Binding-site contacts:
Ligand atom CAC contacts residue LEU460 of chain 1.A at 4.0 Å (hydrophobic).
Ligand atom CAX contacts residue ARG470 of chain 1.A at 3.4 Å.
Ligand atom CAN contacts residue ALA561 of chain 1.B at 3.8 Å (hydrophobic).
Ligand atom CAA contacts residue PHE456 of chain 1.A at 3.7 Å (hydrophobic).
Ligand atom CAL contacts residue ILE480 of chain 1.A at 3.9 Å (hydrophobic).
Ligand atom CAB contacts residue PHE456 of chain 1.A at 3.9 Å (hydrophobic).
Ligand atom OAW contacts residue GLN483 of chain 1.A at 3.5 Å.
Ligand atom OAF contacts residue ILE480 of chain 1.A at 3.6 Å.
Ligand atom CAY contacts residue GLN483 of chain 1.A at 3.9 Å.
Ligand atom CAL contacts residue GLN483 of chain 1.A at 3.4 Å.
Ligand atom OAG contacts residue PRO424 of chain 1.A at 3.5 Å.
Ligand atom CAB contacts residue VAL459 of chain 1.A at 4.0 Å (hydrophobic).
Ligand atom OAH contacts residue ARG470 of chain 1.A at 3.2 Å (salt-bridge).
Ligand atom CAD contacts residue PHE487 of chain 1.A at 3.9 Å (hydrophobic).
Ligand atom CAB contacts residue MET554 of chain 1.B at 4.1 Å (hydrophobic).
Ligand atom OAF contacts residue ARG470 of chain 1.A at 3.2 Å (salt-bridge).
Ligand atom CAY contacts residue THR479 of chain 1.A at 3.9 Å.
Ligand atom CAE contacts residue ILE565 of chain 1.B at 4.0 Å (hydrophobic).
Ligand atom CAU contacts residue PCW1 of chain 1.H at 4.0 Å.
Ligand atom CAM contacts residue ILE480 of chain 1.A at 4.0 Å (hydrophobic).
Ligand atom CAA contacts residue ALA561 of chain 1.B at 4.1 Å (hydrophobic).
Ligand atom CAC contacts residue PCW1 of chain 1.H at 4.0 Å.
Ligand atom CAR contacts residue PRO424 of chain 1.A at 3.9 Å (hydrophobic).
Ligand atom CAY contacts residue PHE425 of chain 1.A at 3.8 Å (hydrophobic).
Ligand atom CAM contacts residue THR479 of chain 1.A at 3.5 Å.
Ligand atom CAA contacts residue PCW1 of chain 1.X at 3.8 Å.
Ligand atom CAA contacts residue ILE557 of chain 1.B at 4.1 Å (hydrophobic).
Ligand atom CAU contacts residue LEU428 of chain 1.A at 4.1 Å (hydrophobic).
Ligand atom OAG contacts residue PHE425 of chain 1.A at 3.2 Å.
Ligand atom OAF contacts residue GLN596 of chain 1.A at 3.2 Å (h-bond).
Ligand atom CAB contacts residue SER455 of chain 1.A at 3.6 Å.
Ligand atom CAM contacts residue GLN483 of chain 1.A at 3.3 Å.
Ligand atom CAD contacts residue ILE486 of chain 1.A at 3.4 Å (hydrophobic).
Ligand atom CAN contacts residue VAL459 of chain 1.A at 3.7 Å (hydrophobic).
Ligand atom CAV contacts residue THR479 of chain 1.A at 3.9 Å.
Ligand atom CBA contacts residue ALA561 of chain 1.B at 3.9 Å (hydrophobic).
Ligand atom CBF contacts residue LEU428 of chain 1.A at 3.9 Å (hydrophobic).
Ligand atom CBC contacts residue PHE425 of chain 1.A at 3.9 Å (hydrophobic).
Ligand atom OAW contacts residue THR479 of chain 1.A at 3.4 Å (h-bond).
Ligand atom CAB contacts residue THR558 of chain 1.B at 3.9 Å.

A small-molecule ligand and the protein it binds are described below.
Small molecule (SMILES): CC(C)CCC[C@@H](C)[C@H]1CC[C@H]2[C@@H]3CC=C4C[C@@H](OC(=O)CCC(=O)O)CC[C@]4(C)[C@H]3CC[C@]12C

Sequence of chain 1.A:
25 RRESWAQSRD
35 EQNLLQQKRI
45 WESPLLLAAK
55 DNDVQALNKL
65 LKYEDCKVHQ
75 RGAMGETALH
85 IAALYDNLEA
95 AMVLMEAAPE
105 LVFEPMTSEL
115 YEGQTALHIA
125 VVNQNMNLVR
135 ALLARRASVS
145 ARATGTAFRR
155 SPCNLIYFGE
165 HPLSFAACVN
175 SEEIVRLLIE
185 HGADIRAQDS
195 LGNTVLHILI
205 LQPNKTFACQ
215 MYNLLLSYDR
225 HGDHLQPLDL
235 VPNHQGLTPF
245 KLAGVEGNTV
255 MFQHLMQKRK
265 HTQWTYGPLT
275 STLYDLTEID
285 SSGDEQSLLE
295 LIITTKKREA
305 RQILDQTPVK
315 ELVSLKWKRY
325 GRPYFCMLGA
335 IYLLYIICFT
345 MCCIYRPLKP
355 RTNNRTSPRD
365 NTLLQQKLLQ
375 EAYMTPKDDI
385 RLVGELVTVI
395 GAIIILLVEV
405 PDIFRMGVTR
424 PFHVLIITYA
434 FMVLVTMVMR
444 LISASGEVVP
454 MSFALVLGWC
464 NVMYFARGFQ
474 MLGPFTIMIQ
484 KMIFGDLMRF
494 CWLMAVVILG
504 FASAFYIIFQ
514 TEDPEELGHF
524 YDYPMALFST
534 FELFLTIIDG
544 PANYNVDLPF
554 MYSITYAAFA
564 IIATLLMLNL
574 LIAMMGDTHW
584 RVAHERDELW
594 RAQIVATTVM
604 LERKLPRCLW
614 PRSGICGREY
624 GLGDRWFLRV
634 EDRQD

Sequence of chain 1.B:
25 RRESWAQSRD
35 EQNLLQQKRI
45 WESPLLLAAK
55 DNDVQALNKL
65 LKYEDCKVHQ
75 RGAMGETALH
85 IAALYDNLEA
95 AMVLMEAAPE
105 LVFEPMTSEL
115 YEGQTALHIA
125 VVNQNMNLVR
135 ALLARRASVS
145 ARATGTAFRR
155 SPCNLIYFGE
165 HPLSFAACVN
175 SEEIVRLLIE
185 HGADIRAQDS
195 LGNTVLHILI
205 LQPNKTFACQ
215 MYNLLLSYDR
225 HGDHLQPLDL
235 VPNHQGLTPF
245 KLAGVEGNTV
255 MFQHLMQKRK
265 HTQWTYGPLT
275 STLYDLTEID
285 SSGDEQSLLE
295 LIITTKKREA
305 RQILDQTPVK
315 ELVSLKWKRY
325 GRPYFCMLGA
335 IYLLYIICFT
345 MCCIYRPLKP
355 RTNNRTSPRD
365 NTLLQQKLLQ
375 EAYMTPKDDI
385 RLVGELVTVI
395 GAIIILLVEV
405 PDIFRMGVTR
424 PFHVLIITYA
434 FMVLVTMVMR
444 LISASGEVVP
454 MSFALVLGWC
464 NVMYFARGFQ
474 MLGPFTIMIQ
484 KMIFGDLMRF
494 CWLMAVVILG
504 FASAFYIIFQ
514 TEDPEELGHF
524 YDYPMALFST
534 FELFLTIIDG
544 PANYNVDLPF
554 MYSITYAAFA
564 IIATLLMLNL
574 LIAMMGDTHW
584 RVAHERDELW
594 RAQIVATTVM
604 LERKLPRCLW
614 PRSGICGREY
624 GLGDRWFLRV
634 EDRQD